A protein and the small-molecule ligand that binds it are described below.
Small molecule (SMILES): CCCCCCCCCCO[C@@H]1O[C@H](CO)[C@@H](O[C@H]2O[C@H](CO)[C@@H](O)[C@H](O)[C@H]2O)[C@H](O)[C@H]1O

Sequence of chain 1.C:
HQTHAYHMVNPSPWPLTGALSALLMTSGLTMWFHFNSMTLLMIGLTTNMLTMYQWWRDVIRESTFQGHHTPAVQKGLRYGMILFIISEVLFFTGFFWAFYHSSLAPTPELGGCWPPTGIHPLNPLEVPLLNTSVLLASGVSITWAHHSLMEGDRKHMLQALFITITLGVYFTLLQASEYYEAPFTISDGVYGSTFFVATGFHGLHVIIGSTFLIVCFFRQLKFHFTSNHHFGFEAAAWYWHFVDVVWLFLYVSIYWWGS

Binding-site contacts:
Ligand atom C31 contacts residue LEU31 of chain 1.C at 4.4 Å (hydrophobic).
Ligand atom C9 contacts residue GLY63 of chain 1.G at 4.3 Å.
Ligand atom C18 contacts residue TRP34 of chain 1.C at 3.6 Å (hydrophobic).
Ligand atom C10 contacts residue GLY63 of chain 1.G at 3.6 Å.
Ligand atom O4 contacts residue GLY63 of chain 1.G at 4.4 Å.
Ligand atom C5 contacts residue GLY63 of chain 1.G at 4.1 Å.
Ligand atom O61 contacts residue MET40 of chain 1.C at 4.3 Å.
Ligand atom O16 contacts residue PHE69 of chain 1.G at 4.2 Å.
Ligand atom O1 contacts residue TRP62 of chain 1.G at 4.0 Å.
Ligand atom C4 contacts residue TRP62 of chain 1.G at 4.2 Å (hydrophobic).
Ligand atom C28 contacts residue LEU43 of chain 1.C at 3.9 Å (hydrophobic).
Ligand atom O61 contacts residue SER61 of chain 1.G at 3.4 Å (h-bond).
Ligand atom O61 contacts residue TRP62 of chain 1.G at 4.3 Å.
Ligand atom O5 contacts residue TRP34 of chain 1.C at 3.5 Å.
Ligand atom C57 contacts residue TRP34 of chain 1.C at 3.4 Å (hydrophobic).
Ligand atom C19 contacts residue TRP34 of chain 1.C at 4.3 Å (hydrophobic).
Ligand atom O61 contacts residue TRP34 of chain 1.C at 3.4 Å (h-bond).
Ligand atom C5 contacts residue TRP62 of chain 1.G at 4.3 Å (hydrophobic).
Ligand atom C22 contacts residue PEK1 of chain 1.EB at 4.1 Å.
Ligand atom C4 contacts residue TRP34 of chain 1.C at 4.1 Å (hydrophobic).
Ligand atom C37 contacts residue LEU31 of chain 1.C at 4.0 Å (hydrophobic).
Ligand atom C31 contacts residue PEK1 of chain 1.EB at 3.6 Å.
Ligand atom O7 contacts residue TRP62 of chain 1.G at 4.4 Å.
Ligand atom C3 contacts residue TRP62 of chain 1.G at 4.1 Å (hydrophobic).
Ligand atom C22 contacts residue TRP34 of chain 1.C at 3.7 Å (hydrophobic).
Ligand atom C57 contacts residue MET40 of chain 1.C at 4.3 Å (hydrophobic).
Ligand atom C18 contacts residue PHE69 of chain 1.G at 4.0 Å (hydrophobic).
Ligand atom C10 contacts residue TRP62 of chain 1.G at 3.6 Å (hydrophobic).
Ligand atom C34 contacts residue PEK1 of chain 1.EB at 3.9 Å.
Ligand atom O16 contacts residue MET40 of chain 1.C at 4.4 Å.
Ligand atom O1 contacts residue GLY63 of chain 1.G at 3.1 Å (h-bond).
Ligand atom C6 contacts residue MET40 of chain 1.C at 3.9 Å (hydrophobic).
Ligand atom C43 contacts residue PEK1 of chain 1.EB at 4.1 Å.
Ligand atom C28 contacts residue PEK1 of chain 1.EB at 4.2 Å.
Ligand atom C25 contacts residue PEK1 of chain 1.EB at 3.8 Å.
Ligand atom O5 contacts residue MET40 of chain 1.C at 3.6 Å.
Ligand atom C57 contacts residue TRP62 of chain 1.G at 3.4 Å (hydrophobic).
Ligand atom C57 contacts residue SER61 of chain 1.G at 3.2 Å.
Ligand atom C22 contacts residue LEU43 of chain 1.C at 4.2 Å (hydrophobic).
Ligand atom C4 contacts residue MET40 of chain 1.C at 3.8 Å (hydrophobic).

Sequence of chain 1.G:
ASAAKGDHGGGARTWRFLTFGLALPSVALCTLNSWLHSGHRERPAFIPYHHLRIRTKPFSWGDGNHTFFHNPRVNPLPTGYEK